Sequence of chain 1.A:
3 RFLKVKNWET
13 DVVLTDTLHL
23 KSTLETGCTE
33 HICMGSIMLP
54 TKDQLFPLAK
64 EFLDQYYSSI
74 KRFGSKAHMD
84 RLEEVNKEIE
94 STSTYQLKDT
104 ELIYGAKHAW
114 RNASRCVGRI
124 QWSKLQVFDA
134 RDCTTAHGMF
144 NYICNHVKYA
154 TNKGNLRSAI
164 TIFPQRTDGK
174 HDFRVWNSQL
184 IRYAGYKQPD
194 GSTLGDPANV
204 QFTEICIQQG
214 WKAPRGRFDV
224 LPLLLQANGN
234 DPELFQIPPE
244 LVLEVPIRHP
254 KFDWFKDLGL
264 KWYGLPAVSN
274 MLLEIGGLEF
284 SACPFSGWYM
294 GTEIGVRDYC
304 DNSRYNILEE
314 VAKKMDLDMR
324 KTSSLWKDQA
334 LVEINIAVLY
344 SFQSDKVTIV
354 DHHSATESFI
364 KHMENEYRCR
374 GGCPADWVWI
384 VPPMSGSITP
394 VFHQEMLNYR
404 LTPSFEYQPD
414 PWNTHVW

Sequence of chain 1.B:
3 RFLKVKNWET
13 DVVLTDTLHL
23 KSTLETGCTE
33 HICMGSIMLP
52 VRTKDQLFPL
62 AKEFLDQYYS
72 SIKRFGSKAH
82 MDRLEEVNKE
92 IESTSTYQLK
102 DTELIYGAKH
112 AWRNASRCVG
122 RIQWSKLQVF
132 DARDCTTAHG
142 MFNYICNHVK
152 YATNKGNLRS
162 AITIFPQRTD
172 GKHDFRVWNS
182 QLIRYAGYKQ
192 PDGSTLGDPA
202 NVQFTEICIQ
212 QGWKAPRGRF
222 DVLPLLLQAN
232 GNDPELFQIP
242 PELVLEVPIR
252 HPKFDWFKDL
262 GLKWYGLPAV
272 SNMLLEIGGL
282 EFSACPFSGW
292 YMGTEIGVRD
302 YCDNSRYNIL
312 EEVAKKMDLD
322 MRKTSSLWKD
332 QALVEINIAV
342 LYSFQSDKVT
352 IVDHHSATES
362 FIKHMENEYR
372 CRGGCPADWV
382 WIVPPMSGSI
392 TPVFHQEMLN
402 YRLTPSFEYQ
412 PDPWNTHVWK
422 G

Binding-site contacts:
Ligand atom C07 contacts residue HEM1 of chain 1.C at 3.5 Å.
Ligand atom C06 contacts residue VAL271 of chain 1.A at 3.4 Å (hydrophobic).
Ligand atom C03 contacts residue TRP291 of chain 1.A at 4.2 Å (hydrophobic).
Ligand atom C28 contacts residue TYR410 of chain 1.A at 3.9 Å (hydrophobic).
Ligand atom C06 contacts residue HEM1 of chain 1.C at 3.2 Å.
Ligand atom C02 contacts residue GLU296 of chain 1.A at 3.4 Å.
Ligand atom C10 contacts residue HEM1 of chain 1.C at 3.8 Å.
Ligand atom C04 contacts residue HEM1 of chain 1.C at 3.4 Å.
Ligand atom C13 contacts residue HEM1 of chain 1.C at 3.5 Å.
Ligand atom N02 contacts residue PRO269 of chain 1.A at 3.7 Å.
Ligand atom N12 contacts residue VAL271 of chain 1.A at 4.0 Å.
Ligand atom C03 contacts residue HEM1 of chain 1.C at 3.0 Å.
Ligand atom N01 contacts residue GLU296 of chain 1.A at 2.5 Å (salt-bridge).
Ligand atom C02 contacts residue HEM1 of chain 1.C at 3.7 Å.
Ligand atom C23 contacts residue TYR410 of chain 1.A at 3.4 Å (hydrophobic).
Ligand atom N02 contacts residue HEM1 of chain 1.C at 3.7 Å.
Ligand atom C28 contacts residue LEU41 of chain 1.A at 3.6 Å (hydrophobic).
Ligand atom N12 contacts residue HEM1 of chain 1.C at 3.8 Å.
Ligand atom C07 contacts residue VAL271 of chain 1.A at 3.3 Å (hydrophobic).
Ligand atom C08 contacts residue HEM1 of chain 1.C at 3.5 Å.
Ligand atom C02 contacts residue PRO269 of chain 1.A at 4.1 Å (hydrophobic).
Ligand atom C24 contacts residue TYR410 of chain 1.A at 4.0 Å (hydrophobic).
Ligand atom C08 contacts residue VAL271 of chain 1.A at 3.8 Å (hydrophobic).
Ligand atom C10 contacts residue GLU296 of chain 1.A at 3.4 Å.
Ligand atom C22 contacts residue TRP382 of chain 1.A at 3.9 Å (hydrophobic).
Ligand atom C28 contacts residue MET40 of chain 1.A at 3.5 Å (hydrophobic).
Ligand atom C22 contacts residue HEM1 of chain 1.C at 4.1 Å.
Ligand atom C23 contacts residue TRP382 of chain 1.A at 3.8 Å (hydrophobic).
Ligand atom C05 contacts residue VAL271 of chain 1.A at 3.9 Å (hydrophobic).
Ligand atom N02 contacts residue GLU296 of chain 1.A at 2.7 Å (salt-bridge).
Ligand atom C02 contacts residue TRP291 of chain 1.A at 3.9 Å (hydrophobic).
Ligand atom N01 contacts residue HEM1 of chain 1.C at 3.9 Å.
Ligand atom C11 contacts residue HEM1 of chain 1.C at 3.0 Å.
Ligand atom C09 contacts residue HEM1 of chain 1.C at 3.4 Å.
Ligand atom C05 contacts residue HEM1 of chain 1.C at 3.7 Å.
Ligand atom C09 contacts residue GLU296 of chain 1.A at 3.5 Å.
Ligand atom N02 contacts residue TYR292 of chain 1.A at 3.7 Å.
Ligand atom C06 contacts residue PHE288 of chain 1.A at 3.8 Å (hydrophobic).
Ligand atom C22 contacts residue TYR410 of chain 1.A at 3.6 Å (hydrophobic).
Ligand atom N02 contacts residue TRP291 of chain 1.A at 2.8 Å (h-bond).

The protein below binds the small molecule below.
Small molecule (SMILES): CN(C)c1ccc(CNCc2ccc3ccc(N)nc3c2)cc1